A protein and the small-molecule ligand that binds it are described below.
Small molecule (SMILES): CC(=O)N[C@@H]1[C@@H](O)[C@H](O)[C@@H](CO)O[C@H]1O

Sequence of chain 1.B:
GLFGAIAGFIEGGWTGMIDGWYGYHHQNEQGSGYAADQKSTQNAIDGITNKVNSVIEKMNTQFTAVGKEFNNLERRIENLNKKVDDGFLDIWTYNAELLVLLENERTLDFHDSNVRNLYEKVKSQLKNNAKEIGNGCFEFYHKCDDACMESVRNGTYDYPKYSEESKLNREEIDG

Binding-site contacts:
Ligand atom C2 contacts residue ILE10 of chain 1.B at 4.4 Å (hydrophobic).
Ligand atom O5 contacts residue ASN19 of chain 1.A at 2.4 Å (h-bond).
Ligand atom N2 contacts residue ASN19 of chain 1.A at 3.5 Å (h-bond).
Ligand atom C1 contacts residue ILE10 of chain 1.B at 3.7 Å (hydrophobic).
Ligand atom N2 contacts residue ILE10 of chain 1.B at 4.3 Å.
Ligand atom C1 contacts residue ASN19 of chain 1.A at 1.5 Å.
Ligand atom C3 contacts residue ASN19 of chain 1.A at 3.6 Å.
Ligand atom C5 contacts residue ASN19 of chain 1.A at 3.4 Å.
Ligand atom C8 contacts residue ASN19 of chain 1.A at 4.1 Å.
Ligand atom C4 contacts residue ASN19 of chain 1.A at 4.2 Å.
Ligand atom C7 contacts residue ASN19 of chain 1.A at 4.1 Å.
Ligand atom C2 contacts residue ASN19 of chain 1.A at 2.9 Å.

Sequence of chain 1.A:
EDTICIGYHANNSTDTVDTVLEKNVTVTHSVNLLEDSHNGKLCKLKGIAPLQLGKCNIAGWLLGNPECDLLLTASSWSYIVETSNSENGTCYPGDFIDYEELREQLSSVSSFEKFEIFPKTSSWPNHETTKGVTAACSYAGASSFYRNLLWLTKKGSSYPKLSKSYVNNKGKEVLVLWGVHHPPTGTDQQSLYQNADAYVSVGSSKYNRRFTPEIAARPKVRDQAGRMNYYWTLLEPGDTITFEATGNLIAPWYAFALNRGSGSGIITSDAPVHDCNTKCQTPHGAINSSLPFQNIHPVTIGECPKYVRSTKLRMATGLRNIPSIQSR